Sequence of chain 3.C:
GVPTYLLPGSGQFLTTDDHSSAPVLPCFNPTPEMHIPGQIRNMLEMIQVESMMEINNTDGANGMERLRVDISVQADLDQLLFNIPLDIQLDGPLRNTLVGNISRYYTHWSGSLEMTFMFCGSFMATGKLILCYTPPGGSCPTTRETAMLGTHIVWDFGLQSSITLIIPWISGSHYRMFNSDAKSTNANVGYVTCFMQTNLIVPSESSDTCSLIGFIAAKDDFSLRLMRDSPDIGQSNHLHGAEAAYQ

Binding-site contacts:
Ligand atom C4 contacts residue ASP91 of chain 3.C at 3.3 Å.
Ligand atom C11 contacts residue ASP232 of chain 3.C at 3.8 Å.
Ligand atom C11 contacts residue PRO231 of chain 3.C at 4.0 Å (hydrophobic).
Ligand atom C3 contacts residue PRO274 of chain 3.A at 4.1 Å (hydrophobic).
Ligand atom C3 contacts residue ASP232 of chain 3.C at 4.1 Å.
Ligand atom C4 contacts residue ASP232 of chain 3.C at 3.5 Å.
Ligand atom C4 contacts residue ASN275 of chain 3.A at 3.8 Å.
Ligand atom C1 contacts residue ARG104 of chain 3.C at 3.7 Å.
Ligand atom C10 contacts residue PRO231 of chain 3.C at 3.9 Å (hydrophobic).
Ligand atom O4 contacts residue PRO231 of chain 3.C at 3.8 Å.
Ligand atom O4 contacts residue ASN275 of chain 3.A at 3.0 Å (h-bond).
Ligand atom O3 contacts residue PRO274 of chain 3.A at 3.9 Å.
Ligand atom C3 contacts residue ARG95 of chain 3.C at 3.9 Å.
Ligand atom O6 contacts residue PRO274 of chain 3.A at 3.7 Å.
Ligand atom C5 contacts residue PRO274 of chain 3.A at 3.9 Å (hydrophobic).
Ligand atom N5 contacts residue ASN275 of chain 3.A at 3.5 Å (h-bond).
Ligand atom C4 contacts residue PRO274 of chain 3.A at 4.0 Å (hydrophobic).
Ligand atom C3 contacts residue ARG104 of chain 3.C at 3.9 Å.
Ligand atom O4 contacts residue ASP91 of chain 3.C at 2.8 Å (salt-bridge).
Ligand atom O1B contacts residue ARG104 of chain 3.C at 2.8 Å (salt-bridge).
Ligand atom O7 contacts residue PRO274 of chain 3.A at 3.4 Å.
Ligand atom C11 contacts residue GLY234 of chain 3.C at 3.9 Å.
Ligand atom O3 contacts residue GLY282 of chain 3.A at 3.4 Å.
Ligand atom C11 contacts residue ILE233 of chain 3.C at 3.8 Å (hydrophobic).
Ligand atom O4 contacts residue ASP232 of chain 3.C at 2.8 Å (salt-bridge).
Ligand atom O4 contacts residue ARG95 of chain 3.C at 3.6 Å.
Ligand atom C10 contacts residue ASN275 of chain 3.A at 3.2 Å.
Ligand atom C6 contacts residue PRO231 of chain 3.C at 4.0 Å (hydrophobic).
Ligand atom C5 contacts residue PRO231 of chain 3.C at 3.6 Å (hydrophobic).
Ligand atom C4 contacts residue ARG104 of chain 3.C at 4.0 Å.
Ligand atom N5 contacts residue PRO231 of chain 3.C at 2.9 Å (h-bond).
Ligand atom C5 contacts residue ASN275 of chain 3.A at 3.5 Å.
Ligand atom C6 contacts residue ASP91 of chain 3.C at 3.9 Å.
Ligand atom O6 contacts residue ASP91 of chain 3.C at 3.3 Å.
Ligand atom C3 contacts residue PRO274 of chain 3.A at 3.8 Å (hydrophobic).
Ligand atom O10 contacts residue ARG270 of chain 3.A at 4.0 Å.
Ligand atom O3 contacts residue ASP91 of chain 3.C at 4.0 Å.
Ligand atom O10 contacts residue ASN275 of chain 3.A at 2.9 Å (h-bond).
Ligand atom O7 contacts residue SER180 of chain 3.C at 3.7 Å.
Ligand atom C4 contacts residue PRO231 of chain 3.C at 3.4 Å (hydrophobic).

A small-molecule ligand and the protein it binds are described below.
Small molecule (SMILES): CC(=O)N[C@@H]1[C@@H](O)[C@H](O[C@@H]2O[C@H](CO[C@]3(C(=O)O)C[C@H](O)[C@@H](NC(C)=O)[C@H]([C@H](O)[C@H](O)CO)O3)[C@H](O)[C@H](O)[C@H]2O)[C@@H](CO)O[C@H]1O

Sequence of chain 3.A:
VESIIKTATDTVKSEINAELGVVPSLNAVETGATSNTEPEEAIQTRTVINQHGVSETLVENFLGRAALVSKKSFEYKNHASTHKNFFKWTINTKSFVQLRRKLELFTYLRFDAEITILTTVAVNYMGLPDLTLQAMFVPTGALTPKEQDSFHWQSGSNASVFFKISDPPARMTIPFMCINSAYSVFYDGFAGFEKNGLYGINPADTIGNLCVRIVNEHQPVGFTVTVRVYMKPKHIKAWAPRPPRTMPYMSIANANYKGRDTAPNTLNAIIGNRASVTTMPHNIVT